A protein and the small-molecule ligand that binds it are described below.
Small molecule (SMILES): COc1cc2c(cc1Cc1cccc(Cl)c1F)c(=O)c(C(=O)O)cn2[C@H](CO)C(C)C

Sequence of chain 1.A:
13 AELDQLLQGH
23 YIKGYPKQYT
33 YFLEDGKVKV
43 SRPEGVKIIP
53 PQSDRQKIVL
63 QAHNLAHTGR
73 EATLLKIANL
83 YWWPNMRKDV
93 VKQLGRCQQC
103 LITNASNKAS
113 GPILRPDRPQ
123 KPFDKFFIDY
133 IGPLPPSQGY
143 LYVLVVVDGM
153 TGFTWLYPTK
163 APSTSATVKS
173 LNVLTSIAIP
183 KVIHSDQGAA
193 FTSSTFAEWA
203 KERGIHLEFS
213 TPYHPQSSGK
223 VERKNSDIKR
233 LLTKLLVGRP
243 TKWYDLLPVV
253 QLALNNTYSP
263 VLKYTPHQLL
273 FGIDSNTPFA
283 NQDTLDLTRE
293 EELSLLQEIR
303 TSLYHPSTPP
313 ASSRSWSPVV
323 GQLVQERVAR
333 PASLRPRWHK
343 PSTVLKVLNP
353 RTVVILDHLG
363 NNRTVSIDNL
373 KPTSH

Binding-site contacts:
Ligand atom CAS contacts residue ASP131 of chain 1.A at 3.6 Å.
Ligand atom OAE contacts residue GLU224 of chain 1.A at 2.5 Å (salt-bridge).
Ligand atom OAD contacts residue ASP188 of chain 1.A at 3.1 Å (salt-bridge).
Ligand atom OAD contacts residue GLU224 of chain 1.A at 2.8 Å (salt-bridge).
Ligand atom CAS contacts residue MN1 of chain 1.G at 3.0 Å.
Ligand atom CAM contacts residue PRO217 of chain 1.A at 3.6 Å (hydrophobic).
Ligand atom CBA contacts residue PRO217 of chain 1.A at 3.5 Å (hydrophobic).
Ligand atom CAS contacts residue ASP188 of chain 1.A at 3.2 Å.
Ligand atom CAT contacts residue PRO217 of chain 1.A at 3.5 Å (hydrophobic).
Ligand atom OAD contacts residue ASP131 of chain 1.A at 2.6 Å (salt-bridge).
Ligand atom OAG contacts residue ASP131 of chain 1.A at 3.7 Å.
Ligand atom CAS contacts residue GLU224 of chain 1.A at 3.6 Å.
Ligand atom CAN contacts residue PRO217 of chain 1.A at 3.8 Å (hydrophobic).
Ligand atom OAD contacts residue MN1 of chain 1.F at 2.6 Å.
Ligand atom CAC contacts residue PRO217 of chain 1.A at 3.7 Å (hydrophobic).
Ligand atom CLAI contacts residue GLN218 of chain 1.A at 3.7 Å.
Ligand atom OAG contacts residue ASP188 of chain 1.A at 3.0 Å (salt-bridge).
Ligand atom CBB contacts residue PRO217 of chain 1.A at 3.7 Å (hydrophobic).
Ligand atom CBC contacts residue TYR215 of chain 1.A at 3.9 Å (hydrophobic).
Ligand atom CAJ contacts residue GLU224 of chain 1.A at 3.5 Å.
Ligand atom CAZ contacts residue GLU224 of chain 1.A at 3.3 Å.
Ligand atom CAZ contacts residue MN1 of chain 1.G at 3.2 Å.
Ligand atom OAG contacts residue MN1 of chain 1.F at 2.1 Å.
Ligand atom CAU contacts residue PRO217 of chain 1.A at 3.8 Å (hydrophobic).
Ligand atom CAX contacts residue PRO217 of chain 1.A at 3.9 Å (hydrophobic).
Ligand atom CAC contacts residue TYR215 of chain 1.A at 3.6 Å (hydrophobic).
Ligand atom CAY contacts residue GLU224 of chain 1.A at 3.7 Å.
Ligand atom OAE contacts residue MN1 of chain 1.G at 2.2 Å.
Ligand atom CAV contacts residue PRO217 of chain 1.A at 4.1 Å (hydrophobic).
Ligand atom OAG contacts residue MN1 of chain 1.G at 4.1 Å.
Ligand atom CAY contacts residue MN1 of chain 1.G at 3.5 Å.
Ligand atom CAS contacts residue MN1 of chain 1.F at 2.7 Å.
Ligand atom CAC contacts residue HIS216 of chain 1.A at 3.8 Å.
Ligand atom CAK contacts residue PRO217 of chain 1.A at 3.6 Å (hydrophobic).
Ligand atom CAK contacts residue GLU224 of chain 1.A at 3.3 Å.
Ligand atom OAD contacts residue MN1 of chain 1.G at 2.0 Å.
Ligand atom CLAI contacts residue PRO217 of chain 1.A at 3.9 Å.
Ligand atom CAW contacts residue PRO217 of chain 1.A at 3.8 Å (hydrophobic).
Ligand atom CAJ contacts residue PRO217 of chain 1.A at 3.9 Å (hydrophobic).
Ligand atom CAB contacts residue TYR215 of chain 1.A at 3.8 Å (hydrophobic).